Binding-site contacts:
Ligand atom O5 contacts residue SER357 of chain 1.C at 3.9 Å.
Ligand atom C8 contacts residue NAG1 of chain 1.GB at 4.0 Å.
Ligand atom O6 contacts residue NAG2 of chain 1.GB at 4.5 Å.
Ligand atom N2 contacts residue NAG1 of chain 1.GB at 3.6 Å (h-bond).
Ligand atom O7 contacts residue ARG387 of chain 1.C at 4.3 Å.
Ligand atom C7 contacts residue NAG1 of chain 1.GB at 3.5 Å.
Ligand atom O4 contacts residue NAG1 of chain 1.GB at 4.2 Å.
Ligand atom C8 contacts residue ASN355 of chain 1.C at 4.4 Å.
Ligand atom C5 contacts residue SER357 of chain 1.C at 4.2 Å.
Ligand atom N2 contacts residue ASN355 of chain 1.C at 2.5 Å (h-bond).
Ligand atom C5 contacts residue ASN355 of chain 1.C at 3.8 Å.
Ligand atom O5 contacts residue ASN355 of chain 1.C at 2.6 Å (h-bond).
Ligand atom C1 contacts residue SER357 of chain 1.C at 3.5 Å.
Ligand atom O7 contacts residue ASN355 of chain 1.C at 4.3 Å.
Ligand atom C1 contacts residue ASN355 of chain 1.C at 1.4 Å.
Ligand atom C2 contacts residue ASN355 of chain 1.C at 2.3 Å.
Ligand atom C3 contacts residue NAG1 of chain 1.GB at 4.3 Å.
Ligand atom C3 contacts residue ASN355 of chain 1.C at 3.6 Å.
Ligand atom C6 contacts residue NAG2 of chain 1.GB at 4.1 Å.
Ligand atom C7 contacts residue ASN355 of chain 1.C at 3.6 Å.
Ligand atom C4 contacts residue ASN355 of chain 1.C at 4.2 Å.
Ligand atom O7 contacts residue NAG1 of chain 1.GB at 2.4 Å (h-bond).
Ligand atom C8 contacts residue ARG387 of chain 1.C at 4.5 Å.
Ligand atom C2 contacts residue NAG1 of chain 1.GB at 3.9 Å.

Sequence of chain 1.C:
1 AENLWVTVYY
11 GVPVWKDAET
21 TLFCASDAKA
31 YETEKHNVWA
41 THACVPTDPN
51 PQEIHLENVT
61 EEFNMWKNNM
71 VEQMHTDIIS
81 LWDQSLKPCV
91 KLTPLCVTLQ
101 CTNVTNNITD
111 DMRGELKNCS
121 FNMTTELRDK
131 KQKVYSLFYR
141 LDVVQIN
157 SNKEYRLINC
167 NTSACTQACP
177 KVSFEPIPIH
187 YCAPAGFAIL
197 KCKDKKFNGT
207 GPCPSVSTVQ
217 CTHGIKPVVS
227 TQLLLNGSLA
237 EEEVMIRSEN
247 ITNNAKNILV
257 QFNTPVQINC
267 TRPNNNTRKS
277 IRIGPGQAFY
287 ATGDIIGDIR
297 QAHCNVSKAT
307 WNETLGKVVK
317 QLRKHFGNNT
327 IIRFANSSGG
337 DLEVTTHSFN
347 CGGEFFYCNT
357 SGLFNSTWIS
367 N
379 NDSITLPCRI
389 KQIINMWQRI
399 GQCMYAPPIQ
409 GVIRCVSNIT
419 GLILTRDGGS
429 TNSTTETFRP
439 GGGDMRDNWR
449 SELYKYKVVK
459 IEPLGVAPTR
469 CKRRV

The protein below binds the small molecule below.
Small molecule (SMILES): CC(=O)N[C@H]1[C@H](O[C@H]2[C@H](O)[C@@H](NC(C)=O)CO[C@@H]2CO)O[C@H](CO)[C@@H](O)[C@@H]1O